Binding-site contacts:
Ligand atom C37 contacts residue DMU1 of chain 1.BD at 4.1 Å.
Ligand atom C31 contacts residue DMU1 of chain 1.BD at 4.1 Å.
Ligand atom C19 contacts residue PHE19 of chain 1.K at 3.9 Å (hydrophobic).
Ligand atom C37 contacts residue PHE19 of chain 1.K at 4.0 Å (hydrophobic).
Ligand atom C34 contacts residue PHE19 of chain 1.K at 4.3 Å (hydrophobic).
Ligand atom C31 contacts residue ALA22 of chain 1.K at 4.3 Å (hydrophobic).
Ligand atom C18 contacts residue SER15 of chain 1.K at 3.8 Å.
Ligand atom C40 contacts residue PHE19 of chain 1.K at 4.3 Å (hydrophobic).
Ligand atom C25 contacts residue PHE19 of chain 1.K at 3.8 Å (hydrophobic).
Ligand atom C43 contacts residue DMU1 of chain 1.BD at 3.9 Å.
Ligand atom C18 contacts residue PGV1 of chain 1.HA at 3.6 Å.
Ligand atom C43 contacts residue LEU91 of chain 1.D at 4.2 Å (hydrophobic).
Ligand atom C25 contacts residue THR18 of chain 1.K at 4.2 Å.
Ligand atom C19 contacts residue THR18 of chain 1.K at 4.3 Å.
Ligand atom C22 contacts residue PHE19 of chain 1.K at 4.4 Å (hydrophobic).
Ligand atom C19 contacts residue SER15 of chain 1.K at 3.7 Å.
Ligand atom C31 contacts residue PHE19 of chain 1.K at 4.2 Å (hydrophobic).

Sequence of chain 1.D:
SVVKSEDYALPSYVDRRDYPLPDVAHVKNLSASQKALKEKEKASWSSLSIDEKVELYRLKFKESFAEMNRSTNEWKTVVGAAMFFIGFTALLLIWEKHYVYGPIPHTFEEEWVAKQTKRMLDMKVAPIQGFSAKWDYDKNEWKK

Sequence of chain 1.K:
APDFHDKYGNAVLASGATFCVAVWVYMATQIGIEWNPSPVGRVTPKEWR

The small molecule below binds the protein below.
Small molecule (SMILES): CCCCCCCCCCO[C@@H]1O[C@H](CO)[C@@H](O[C@H]2O[C@H](CO)[C@@H](O)[C@H](O)[C@H]2O)[C@H](O)[C@H]1O